Sequence of chain 1.B:
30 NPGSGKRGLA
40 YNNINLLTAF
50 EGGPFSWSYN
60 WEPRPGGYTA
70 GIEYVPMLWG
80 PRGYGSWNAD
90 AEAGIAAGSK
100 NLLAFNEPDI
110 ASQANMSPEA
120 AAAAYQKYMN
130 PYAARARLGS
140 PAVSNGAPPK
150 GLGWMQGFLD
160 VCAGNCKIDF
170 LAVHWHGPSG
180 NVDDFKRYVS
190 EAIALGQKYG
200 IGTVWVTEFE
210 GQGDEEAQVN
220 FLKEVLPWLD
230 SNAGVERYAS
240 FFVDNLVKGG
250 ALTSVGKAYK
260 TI

Binding-site contacts:
Ligand atom O3 contacts residue TRP78 of chain 1.B at 4.3 Å.
Ligand atom C3 contacts residue TRP60 of chain 1.B at 3.9 Å (hydrophobic).
Ligand atom O1 contacts residue GLU207 of chain 1.B at 4.3 Å.
Ligand atom O5 contacts residue PHE240 of chain 1.B at 4.4 Å.
Ligand atom O4 contacts residue ASN41 of chain 1.B at 2.7 Å (h-bond).
Ligand atom C6 contacts residue TRP60 of chain 1.B at 4.3 Å (hydrophobic).
Ligand atom C4 contacts residue ASN41 of chain 1.B at 4.0 Å.
Ligand atom O1 contacts residue GLN112 of chain 1.B at 3.6 Å (h-bond).
Ligand atom O5 contacts residue TRP60 of chain 1.B at 4.4 Å.
Ligand atom O2 contacts residue TRP60 of chain 1.B at 4.4 Å.
Ligand atom C2 contacts residue TRP60 of chain 1.B at 4.5 Å (hydrophobic).
Ligand atom C2 contacts residue GLN112 of chain 1.B at 3.9 Å.
Ligand atom O4 contacts residue TRP60 of chain 1.B at 3.8 Å.
Ligand atom C2 contacts residue ASN105 of chain 1.B at 4.5 Å.
Ligand atom C2 contacts residue TRP78 of chain 1.B at 4.4 Å (hydrophobic).
Ligand atom O6 contacts residue ASN41 of chain 1.B at 4.3 Å.
Ligand atom O3 contacts residue TRP60 of chain 1.B at 4.2 Å.
Ligand atom O6 contacts residue PHE241 of chain 1.B at 4.2 Å.
Ligand atom C4 contacts residue TRP60 of chain 1.B at 4.3 Å (hydrophobic).
Ligand atom C5 contacts residue ASN41 of chain 1.B at 4.2 Å.
Ligand atom C1 contacts residue ASN105 of chain 1.B at 4.3 Å.
Ligand atom O1 contacts residue ASN105 of chain 1.B at 3.9 Å.
Ligand atom C1 contacts residue TRP60 of chain 1.B at 4.0 Å (hydrophobic).
Ligand atom O2 contacts residue TRP78 of chain 1.B at 3.1 Å (h-bond).
Ligand atom C1 contacts residue GLN112 of chain 1.B at 4.3 Å.
Ligand atom O6 contacts residue PHE240 of chain 1.B at 4.3 Å.
Ligand atom O2 contacts residue GLN112 of chain 1.B at 2.8 Å (h-bond).
Ligand atom O2 contacts residue ASN105 of chain 1.B at 3.5 Å (h-bond).
Ligand atom C6 contacts residue PHE241 of chain 1.B at 3.9 Å (hydrophobic).
Ligand atom C6 contacts residue ASN41 of chain 1.B at 3.5 Å.
Ligand atom C5 contacts residue TRP60 of chain 1.B at 3.9 Å (hydrophobic).

The small molecule below binds the protein below.
Small molecule (SMILES): OC[C@H]1O[C@@H](O)[C@H](O)[C@@H](O)[C@@H]1O